Binding-site contacts:
Ligand atom CAK contacts residue VAL128 of chain 4.A at 3.1 Å (hydrophobic).
Ligand atom NAH contacts residue ILE130 of chain 3.A at 3.8 Å.
Ligand atom CAA contacts residue VAL128 of chain 3.A at 4.0 Å (hydrophobic).
Ligand atom CAG contacts residue VAL128 of chain 4.A at 3.6 Å (hydrophobic).
Ligand atom CAJ contacts residue LEU171 of chain 4.A at 4.1 Å (hydrophobic).
Ligand atom NAH contacts residue VAL128 of chain 4.A at 3.0 Å.
Ligand atom CAA contacts residue LEU137 of chain 4.A at 3.8 Å (hydrophobic).
Ligand atom OAB contacts residue 5RN1 of chain 4.D at 0.3 Å.
Ligand atom CAJ contacts residue VAL128 of chain 4.A at 4.1 Å (hydrophobic).
Ligand atom CAG contacts residue ILE130 of chain 4.A at 3.7 Å (hydrophobic).
Ligand atom CAE contacts residue ILE130 of chain 3.A at 4.0 Å (hydrophobic).
Ligand atom CAJ contacts residue 5RN1 of chain 4.D at 0.7 Å.
Ligand atom CAD contacts residue 5RN1 of chain 4.D at 0.3 Å.
Ligand atom CAF contacts residue 5RN1 of chain 4.D at 1.1 Å.
Ligand atom CAK contacts residue ILE130 of chain 3.A at 4.1 Å (hydrophobic).
Ligand atom CAE contacts residue 5RN1 of chain 4.D at 1.2 Å.
Ligand atom CAL contacts residue 5RN1 of chain 4.D at 0.7 Å.
Ligand atom NAH contacts residue VAL128 of chain 3.A at 3.4 Å.
Ligand atom CAG contacts residue 5RN1 of chain 4.D at 0.6 Å.
Ligand atom NAH contacts residue 5RN1 of chain 4.D at 0.6 Å.
Ligand atom CAL contacts residue LEU171 of chain 4.A at 3.9 Å (hydrophobic).
Ligand atom CAL contacts residue LEU171 of chain 3.A at 4.0 Å (hydrophobic).
Ligand atom CAI contacts residue 5RN1 of chain 4.D at 1.0 Å.
Ligand atom CAI contacts residue LEU171 of chain 4.A at 4.0 Å (hydrophobic).
Ligand atom CAI contacts residue VAL128 of chain 3.A at 4.2 Å (hydrophobic).
Ligand atom CAA contacts residue 5RN1 of chain 4.D at 0.8 Å.
Ligand atom CAC contacts residue VAL128 of chain 4.A at 3.8 Å (hydrophobic).
Ligand atom CAC contacts residue 5RN1 of chain 4.D at 0.8 Å.
Ligand atom CAC contacts residue ALA135 of chain 3.A at 4.2 Å (hydrophobic).
Ligand atom CAK contacts residue VAL128 of chain 3.A at 4.1 Å (hydrophobic).
Ligand atom CAF contacts residue LEU171 of chain 3.A at 3.6 Å (hydrophobic).
Ligand atom CAF contacts residue LEU171 of chain 4.A at 3.7 Å (hydrophobic).
Ligand atom CAK contacts residue 5RN1 of chain 4.D at 0.7 Å.
Ligand atom CAD contacts residue LEU171 of chain 3.A at 4.0 Å (hydrophobic).
Ligand atom CAE contacts residue VAL128 of chain 4.A at 3.4 Å (hydrophobic).
Ligand atom CAG contacts residue VAL128 of chain 3.A at 3.0 Å (hydrophobic).
Ligand atom CAL contacts residue VAL128 of chain 4.A at 3.8 Å (hydrophobic).
Ligand atom CAJ contacts residue VAL128 of chain 3.A at 3.5 Å (hydrophobic).
Ligand atom OAB contacts residue LEU171 of chain 4.A at 3.9 Å.
Ligand atom CAA contacts residue ALA135 of chain 4.A at 4.1 Å (hydrophobic).

Sequence of chain 4.A:
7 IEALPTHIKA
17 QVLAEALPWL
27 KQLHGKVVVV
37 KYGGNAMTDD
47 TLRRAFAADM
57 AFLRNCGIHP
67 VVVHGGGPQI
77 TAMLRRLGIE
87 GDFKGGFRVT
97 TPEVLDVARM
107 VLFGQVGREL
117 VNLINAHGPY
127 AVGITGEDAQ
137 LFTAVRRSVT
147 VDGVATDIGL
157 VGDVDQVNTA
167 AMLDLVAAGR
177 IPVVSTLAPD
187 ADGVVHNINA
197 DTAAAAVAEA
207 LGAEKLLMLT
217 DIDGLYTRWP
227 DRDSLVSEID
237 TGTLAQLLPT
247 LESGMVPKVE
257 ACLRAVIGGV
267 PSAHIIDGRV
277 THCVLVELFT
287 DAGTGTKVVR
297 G

Sequence of chain 3.A:
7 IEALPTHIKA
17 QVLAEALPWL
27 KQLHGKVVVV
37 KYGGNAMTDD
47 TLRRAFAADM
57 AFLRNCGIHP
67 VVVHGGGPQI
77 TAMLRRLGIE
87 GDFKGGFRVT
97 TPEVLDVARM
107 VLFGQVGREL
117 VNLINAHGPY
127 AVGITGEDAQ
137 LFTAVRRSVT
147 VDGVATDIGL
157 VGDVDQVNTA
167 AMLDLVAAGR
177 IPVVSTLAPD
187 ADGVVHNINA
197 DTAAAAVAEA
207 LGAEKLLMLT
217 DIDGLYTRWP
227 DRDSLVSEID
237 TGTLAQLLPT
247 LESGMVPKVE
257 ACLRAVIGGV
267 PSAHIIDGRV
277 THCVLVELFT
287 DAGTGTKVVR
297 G

The small molecule below binds the protein below.
Small molecule (SMILES): CC(=O)c1c[nH]c2ccccc12